A small-molecule ligand and the protein it binds are described below.
Small molecule (SMILES): CC(=O)N[C@@H]1[C@@H](O)[C@H](O)[C@@H](CO)O[C@H]1O

Binding-site contacts:
Ligand atom C1 contacts residue HIS1101 of chain 1.B at 3.9 Å.
Ligand atom C5 contacts residue PHE1103 of chain 1.B at 4.1 Å (hydrophobic).
Ligand atom O5 contacts residue PHE1103 of chain 1.B at 3.9 Å.
Ligand atom C4 contacts residue HIS1101 of chain 1.B at 3.9 Å.
Ligand atom O7 contacts residue ASN1098 of chain 1.B at 3.6 Å (h-bond).
Ligand atom C3 contacts residue ASN1098 of chain 1.B at 3.8 Å.
Ligand atom N2 contacts residue ASN1098 of chain 1.B at 2.9 Å (h-bond).
Ligand atom C8 contacts residue ASN1098 of chain 1.B at 3.5 Å.
Ligand atom C5 contacts residue ASN1098 of chain 1.B at 3.7 Å.
Ligand atom C6 contacts residue PHE1103 of chain 1.B at 3.7 Å (hydrophobic).
Ligand atom C7 contacts residue THR1100 of chain 1.B at 3.2 Å.
Ligand atom O5 contacts residue ASN1098 of chain 1.B at 2.4 Å (h-bond).
Ligand atom C2 contacts residue ASN1098 of chain 1.B at 2.5 Å.
Ligand atom C8 contacts residue THR1100 of chain 1.B at 3.4 Å.
Ligand atom O7 contacts residue THR1100 of chain 1.B at 2.4 Å (h-bond).
Ligand atom O5 contacts residue HIS1101 of chain 1.B at 4.1 Å.
Ligand atom C3 contacts residue HIS1101 of chain 1.B at 3.7 Å.
Ligand atom O4 contacts residue HIS1101 of chain 1.B at 3.8 Å.
Ligand atom C1 contacts residue ASN1098 of chain 1.B at 1.4 Å.
Ligand atom C4 contacts residue ASN1098 of chain 1.B at 4.2 Å.
Ligand atom O7 contacts residue HIS1101 of chain 1.B at 3.2 Å (h-bond).
Ligand atom C7 contacts residue ASN1098 of chain 1.B at 3.4 Å.
Ligand atom C7 contacts residue HIS1101 of chain 1.B at 4.3 Å.
Ligand atom C5 contacts residue HIS1101 of chain 1.B at 3.5 Å.
Ligand atom C2 contacts residue HIS1101 of chain 1.B at 4.3 Å.

Sequence of chain 1.B:
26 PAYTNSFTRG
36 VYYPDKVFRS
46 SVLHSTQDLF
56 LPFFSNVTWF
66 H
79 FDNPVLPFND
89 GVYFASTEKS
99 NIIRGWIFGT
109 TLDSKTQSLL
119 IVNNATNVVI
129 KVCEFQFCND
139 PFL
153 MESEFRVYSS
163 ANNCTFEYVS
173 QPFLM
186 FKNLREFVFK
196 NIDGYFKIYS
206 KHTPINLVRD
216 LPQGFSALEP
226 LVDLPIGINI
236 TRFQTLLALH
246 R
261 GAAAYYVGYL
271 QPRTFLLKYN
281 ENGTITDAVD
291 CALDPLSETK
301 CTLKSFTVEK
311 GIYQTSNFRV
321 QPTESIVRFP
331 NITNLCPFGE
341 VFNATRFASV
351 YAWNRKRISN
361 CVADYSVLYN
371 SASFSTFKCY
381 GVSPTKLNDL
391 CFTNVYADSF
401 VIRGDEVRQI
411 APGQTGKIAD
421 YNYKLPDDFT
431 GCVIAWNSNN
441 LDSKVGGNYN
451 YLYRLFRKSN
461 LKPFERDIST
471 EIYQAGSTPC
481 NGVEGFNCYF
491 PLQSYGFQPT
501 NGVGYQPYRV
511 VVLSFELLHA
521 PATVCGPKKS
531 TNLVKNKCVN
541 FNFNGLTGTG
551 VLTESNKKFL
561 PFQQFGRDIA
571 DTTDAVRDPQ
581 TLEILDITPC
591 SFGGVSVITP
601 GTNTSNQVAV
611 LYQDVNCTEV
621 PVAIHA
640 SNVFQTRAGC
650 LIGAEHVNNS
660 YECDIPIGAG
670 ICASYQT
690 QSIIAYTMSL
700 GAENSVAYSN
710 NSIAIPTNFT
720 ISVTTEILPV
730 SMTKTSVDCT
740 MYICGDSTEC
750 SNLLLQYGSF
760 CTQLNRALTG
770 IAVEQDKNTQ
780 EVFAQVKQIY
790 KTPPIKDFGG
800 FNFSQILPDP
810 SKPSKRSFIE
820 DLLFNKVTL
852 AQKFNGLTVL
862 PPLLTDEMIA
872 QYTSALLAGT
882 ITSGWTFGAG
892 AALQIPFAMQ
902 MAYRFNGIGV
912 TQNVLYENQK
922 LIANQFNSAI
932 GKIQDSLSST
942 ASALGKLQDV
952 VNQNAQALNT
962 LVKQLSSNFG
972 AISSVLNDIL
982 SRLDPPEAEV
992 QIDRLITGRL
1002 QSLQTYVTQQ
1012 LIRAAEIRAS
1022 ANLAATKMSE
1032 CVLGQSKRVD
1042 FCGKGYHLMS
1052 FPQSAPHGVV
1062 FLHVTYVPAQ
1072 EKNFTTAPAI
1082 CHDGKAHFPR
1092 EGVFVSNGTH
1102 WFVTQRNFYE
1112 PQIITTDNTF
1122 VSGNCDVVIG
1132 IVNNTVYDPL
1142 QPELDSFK